A protein and the small-molecule ligand that binds it are described below.
Small molecule (SMILES): O=c1[nH]c(=O)c2[nH+]cn([C@@H]3O[C@H](COP(=O)(O)O)[C@@H](O)[C@H]3O)c2[nH]1

Sequence of chain 1.A:
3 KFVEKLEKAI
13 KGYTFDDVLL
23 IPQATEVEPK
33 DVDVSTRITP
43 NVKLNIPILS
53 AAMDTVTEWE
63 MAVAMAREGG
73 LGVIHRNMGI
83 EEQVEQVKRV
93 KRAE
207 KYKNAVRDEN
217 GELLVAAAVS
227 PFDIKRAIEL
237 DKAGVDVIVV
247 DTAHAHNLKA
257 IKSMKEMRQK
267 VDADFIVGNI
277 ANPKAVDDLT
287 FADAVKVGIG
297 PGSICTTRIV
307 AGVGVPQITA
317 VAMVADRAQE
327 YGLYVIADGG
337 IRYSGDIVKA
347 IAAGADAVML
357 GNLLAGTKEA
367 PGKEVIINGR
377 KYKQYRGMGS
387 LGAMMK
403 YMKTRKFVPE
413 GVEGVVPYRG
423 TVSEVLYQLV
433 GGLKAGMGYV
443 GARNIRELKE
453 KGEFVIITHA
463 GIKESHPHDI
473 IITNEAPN

Binding-site contacts:
Ligand atom C3' contacts residue ASP334 of chain 1.A at 3.5 Å.
Ligand atom C8 contacts residue ILE300 of chain 1.A at 3.7 Å (hydrophobic).
Ligand atom N7 contacts residue MET384 of chain 1.A at 3.0 Å (h-bond).
Ligand atom O6 contacts residue GLY385 of chain 1.A at 2.7 Å (h-bond).
Ligand atom C5 contacts residue ILE300 of chain 1.A at 3.5 Å (hydrophobic).
Ligand atom C6 contacts residue GLY385 of chain 1.A at 3.6 Å.
Ligand atom N3 contacts residue CYS301 of chain 1.A at 3.7 Å.
Ligand atom P contacts residue TYR381 of chain 1.A at 3.7 Å.
Ligand atom C5 contacts residue MET384 of chain 1.A at 3.7 Å (hydrophobic).
Ligand atom O3' contacts residue ALA53 of chain 1.A at 3.7 Å.
Ligand atom O5' contacts residue GLY335 of chain 1.A at 3.4 Å.
Ligand atom O3' contacts residue MET355 of chain 1.A at 3.5 Å (h-bond).
Ligand atom C2 contacts residue CYS301 of chain 1.A at 3.3 Å (hydrophobic).
Ligand atom O5' contacts residue GLY298 of chain 1.A at 3.5 Å.
Ligand atom N7 contacts residue GLY383 of chain 1.A at 3.1 Å.
Ligand atom N1 contacts residue GLU412 of chain 1.A at 2.9 Å (salt-bridge).
Ligand atom C4' contacts residue ASP334 of chain 1.A at 3.6 Å.
Ligand atom O2 contacts residue THR303 of chain 1.A at 2.7 Å (h-bond).
Ligand atom C5 contacts residue GLY383 of chain 1.A at 3.7 Å.
Ligand atom O1P contacts residue SER299 of chain 1.A at 2.9 Å (h-bond).
Ligand atom O1P contacts residue GLY298 of chain 1.A at 3.6 Å.
Ligand atom C8 contacts residue MET55 of chain 1.A at 3.4 Å (hydrophobic).
Ligand atom O2 contacts residue CYS301 of chain 1.A at 2.7 Å (h-bond).
Ligand atom O2P contacts residue GLY357 of chain 1.A at 2.7 Å (h-bond).
Ligand atom O3' contacts residue ASP334 of chain 1.A at 2.4 Å (salt-bridge).
Ligand atom N7 contacts residue ILE300 of chain 1.A at 3.4 Å.
Ligand atom N7 contacts residue MET55 of chain 1.A at 3.7 Å.
Ligand atom O3P contacts residue SER299 of chain 1.A at 2.8 Å (h-bond).
Ligand atom O3P contacts residue ASN358 of chain 1.A at 3.1 Å (h-bond).
Ligand atom C2 contacts residue GLU412 of chain 1.A at 3.5 Å.
Ligand atom C5' contacts residue TYR381 of chain 1.A at 3.5 Å (hydrophobic).
Ligand atom O2' contacts residue ASP334 of chain 1.A at 3.0 Å (salt-bridge).
Ligand atom O2P contacts residue ASN358 of chain 1.A at 3.2 Å (h-bond).
Ligand atom O6 contacts residue GLY413 of chain 1.A at 3.4 Å.
Ligand atom O3P contacts residue TYR381 of chain 1.A at 2.5 Å (h-bond).
Ligand atom O1P contacts residue GLY336 of chain 1.A at 3.0 Å (h-bond).
Ligand atom O6 contacts residue GLY383 of chain 1.A at 3.3 Å.
Ligand atom O2 contacts residue GLU412 of chain 1.A at 3.4 Å (salt-bridge).
Ligand atom P contacts residue SER299 of chain 1.A at 3.7 Å.
Ligand atom O6 contacts residue MET384 of chain 1.A at 3.3 Å (h-bond).